Sequence of chain 1.G:
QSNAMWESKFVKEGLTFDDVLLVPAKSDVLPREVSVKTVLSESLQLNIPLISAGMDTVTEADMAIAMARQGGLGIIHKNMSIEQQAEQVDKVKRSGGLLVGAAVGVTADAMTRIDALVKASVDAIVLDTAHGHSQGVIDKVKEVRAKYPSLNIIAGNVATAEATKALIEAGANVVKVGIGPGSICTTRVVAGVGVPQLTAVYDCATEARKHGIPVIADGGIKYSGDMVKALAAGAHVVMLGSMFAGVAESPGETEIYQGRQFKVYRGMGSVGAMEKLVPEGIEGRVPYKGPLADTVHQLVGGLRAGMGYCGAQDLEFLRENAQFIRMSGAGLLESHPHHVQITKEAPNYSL

The small molecule below binds the protein below.
Small molecule (SMILES): O=c1[nH]cnc2c1ncn2[C@@H]1O[C@H](COP(=O)(O)O)[C@@H](O)[C@H]1O

Binding-site contacts:
Ligand atom O2P contacts residue SER203 of chain 1.G at 2.5 Å (h-bond).
Ligand atom N3 contacts residue CYS205 of chain 1.G at 3.5 Å.
Ligand atom C8 contacts residue MET75 of chain 1.G at 3.5 Å (hydrophobic).
Ligand atom N1 contacts residue GLU313 of chain 1.G at 2.9 Å (salt-bridge).
Ligand atom O2P contacts residue SER262 of chain 1.G at 3.2 Å (h-bond).
Ligand atom O2' contacts residue ASN177 of chain 1.G at 3.4 Å (h-bond).
Ligand atom O5' contacts residue TYR285 of chain 1.G at 3.5 Å (h-bond).
Ligand atom C2 contacts residue ZO71 of chain 1.HA at 3.3 Å.
Ligand atom O3P contacts residue GLY239 of chain 1.G at 3.5 Å.
Ligand atom P contacts residue SER203 of chain 1.G at 3.6 Å.
Ligand atom C8 contacts residue ILE204 of chain 1.G at 3.5 Å (hydrophobic).
Ligand atom O2P contacts residue TYR285 of chain 1.G at 3.0 Å (h-bond).
Ligand atom O3P contacts residue GLY240 of chain 1.G at 2.7 Å (h-bond).
Ligand atom O6 contacts residue GLY289 of chain 1.G at 2.5 Å (h-bond).
Ligand atom C4 contacts residue ZO71 of chain 1.HA at 3.6 Å.
Ligand atom C2 contacts residue GLU313 of chain 1.G at 3.5 Å.
Ligand atom N7 contacts residue GLY287 of chain 1.G at 3.5 Å.
Ligand atom N7 contacts residue ILE204 of chain 1.G at 3.4 Å.
Ligand atom C2 contacts residue CYS205 of chain 1.G at 3.4 Å (hydrophobic).
Ligand atom O1P contacts residue SER262 of chain 1.G at 3.6 Å (h-bond).
Ligand atom C2' contacts residue ASP238 of chain 1.G at 3.5 Å.
Ligand atom N1 contacts residue ZO71 of chain 1.HA at 3.5 Å.
Ligand atom O4' contacts residue GLY202 of chain 1.G at 3.6 Å.
Ligand atom O3' contacts residue ALA73 of chain 1.G at 3.6 Å.
Ligand atom O6 contacts residue MET288 of chain 1.G at 3.1 Å (h-bond).
Ligand atom O2' contacts residue ASP238 of chain 1.G at 2.4 Å (salt-bridge).
Ligand atom N3 contacts residue ZO71 of chain 1.HA at 3.4 Å.
Ligand atom C5' contacts residue TYR285 of chain 1.G at 3.5 Å (hydrophobic).
Ligand atom C4' contacts residue ASP238 of chain 1.G at 3.5 Å.
Ligand atom O3' contacts residue MET259 of chain 1.G at 3.2 Å.
Ligand atom O3' contacts residue ASP238 of chain 1.G at 2.4 Å (salt-bridge).
Ligand atom O3P contacts residue GLY202 of chain 1.G at 3.6 Å.
Ligand atom O1P contacts residue GLY261 of chain 1.G at 2.8 Å (h-bond).
Ligand atom O6 contacts residue GLY287 of chain 1.G at 3.2 Å.
Ligand atom N7 contacts residue MET288 of chain 1.G at 3.0 Å (h-bond).
Ligand atom C3' contacts residue ASP238 of chain 1.G at 3.3 Å.
Ligand atom C6 contacts residue GLY289 of chain 1.G at 3.4 Å.
Ligand atom O5' contacts residue GLY202 of chain 1.G at 3.4 Å.
Ligand atom O3P contacts residue SER203 of chain 1.G at 3.2 Å (h-bond).
Ligand atom C5 contacts residue ILE204 of chain 1.G at 3.6 Å (hydrophobic).